The small molecule below binds the protein below.
Small molecule (SMILES): NCC(=O)O

Binding-site contacts:
Ligand atom CA contacts residue THR26 of chain 2.B at 3.0 Å.
Ligand atom O contacts residue GLY25 of chain 2.B at 4.2 Å.
Ligand atom N contacts residue ASP1 of chain 2.B at 2.8 Å (salt-bridge).
Ligand atom C contacts residue THR26 of chain 2.B at 3.5 Å.
Ligand atom O contacts residue GLY30 of chain 1.D at 3.8 Å.
Ligand atom CA contacts residue GLY25 of chain 2.B at 3.0 Å.
Ligand atom CA contacts residue ASP1 of chain 2.B at 4.1 Å.
Ligand atom OXT contacts residue THR26 of chain 1.D at 2.9 Å (h-bond).
Ligand atom OXT contacts residue CYS27 of chain 1.D at 4.5 Å.
Ligand atom C contacts residue ASP1 of chain 1.D at 4.1 Å.
Ligand atom OXT contacts residue ASP1 of chain 2.B at 4.3 Å.
Ligand atom N contacts residue GLY25 of chain 2.B at 3.6 Å.
Ligand atom N contacts residue SO41 of chain 1.I at 2.9 Å (h-bond).
Ligand atom OXT contacts residue THR26 of chain 2.B at 4.2 Å.
Ligand atom O contacts residue THR26 of chain 1.D at 4.2 Å.
Ligand atom CA contacts residue SO41 of chain 1.I at 2.7 Å.
Ligand atom OXT contacts residue SO41 of chain 1.I at 2.2 Å (h-bond).
Ligand atom O contacts residue ARG29 of chain 1.D at 4.0 Å.
Ligand atom C contacts residue ASP1 of chain 2.B at 4.5 Å.
Ligand atom N contacts residue THR26 of chain 2.B at 3.0 Å (h-bond).
Ligand atom O contacts residue SO41 of chain 1.I at 4.0 Å.
Ligand atom N contacts residue THR26 of chain 1.D at 4.3 Å.
Ligand atom C contacts residue GLY25 of chain 2.B at 4.1 Å.
Ligand atom OXT contacts residue ASP1 of chain 1.D at 3.5 Å.
Ligand atom O contacts residue THR26 of chain 2.B at 2.8 Å (h-bond).
Ligand atom C contacts residue SO41 of chain 1.I at 2.8 Å.
Ligand atom CA contacts residue ASP1 of chain 1.D at 4.5 Å.
Ligand atom C contacts residue THR26 of chain 1.D at 3.7 Å.

Sequence of chain 1.D:
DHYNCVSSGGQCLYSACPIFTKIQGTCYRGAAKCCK

Sequence of chain 2.B:
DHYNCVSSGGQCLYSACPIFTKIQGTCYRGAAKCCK